Binding-site contacts:
Ligand atom O2 contacts residue ASP214 of chain 1.A at 3.7 Å.
Ligand atom C28 contacts residue SER218 of chain 1.A at 3.9 Å.
Ligand atom N5 contacts residue ILE300 of chain 1.A at 3.6 Å.
Ligand atom N5 contacts residue THR217 of chain 1.A at 3.0 Å (h-bond).
Ligand atom O6 contacts residue SER218 of chain 1.A at 2.8 Å (h-bond).
Ligand atom C20 contacts residue GLY216 of chain 1.A at 3.1 Å.
Ligand atom C7 contacts residue ASP214 of chain 1.A at 3.4 Å.
Ligand atom C31 contacts residue ILE290 of chain 1.A at 3.7 Å (hydrophobic).
Ligand atom C17 contacts residue PHE111 of chain 1.A at 3.2 Å (hydrophobic).
Ligand atom C6 contacts residue LEU292 of chain 1.A at 3.6 Å (hydrophobic).
Ligand atom C1 contacts residue ILE300 of chain 1.A at 3.5 Å (hydrophobic).
Ligand atom C6 contacts residue ILE300 of chain 1.A at 3.8 Å (hydrophobic).
Ligand atom N1 contacts residue GLY216 of chain 1.A at 3.1 Å (h-bond).
Ligand atom C5 contacts residue VAL78 of chain 1.A at 3.6 Å (hydrophobic).
Ligand atom O6 contacts residue THR217 of chain 1.A at 3.8 Å.
Ligand atom C32 contacts residue ILE290 of chain 1.A at 3.9 Å (hydrophobic).
Ligand atom C15 contacts residue GLY216 of chain 1.A at 3.7 Å.
Ligand atom C24 contacts residue GLY216 of chain 1.A at 3.2 Å.
Ligand atom O3 contacts residue SER79 of chain 1.A at 3.5 Å (h-bond).
Ligand atom N4 contacts residue ASP214 of chain 1.A at 2.7 Å (salt-bridge).
Ligand atom C18 contacts residue ILE123 of chain 1.A at 3.6 Å (hydrophobic).
Ligand atom C18 contacts residue TYR77 of chain 1.A at 3.5 Å (hydrophobic).
Ligand atom C1 contacts residue THR217 of chain 1.A at 3.5 Å.
Ligand atom C17 contacts residue ILE123 of chain 1.A at 3.8 Å (hydrophobic).
Ligand atom C14 contacts residue TYR77 of chain 1.A at 3.8 Å (hydrophobic).
Ligand atom C14 contacts residue ASP34 of chain 1.A at 3.2 Å.
Ligand atom C13 contacts residue TYR192 of chain 1.A at 3.8 Å (hydrophobic).
Ligand atom C10 contacts residue ASP34 of chain 1.A at 3.6 Å.
Ligand atom O2 contacts residue ASP34 of chain 1.A at 2.5 Å (salt-bridge).
Ligand atom N5 contacts residue ASP214 of chain 1.A at 3.2 Å (salt-bridge).
Ligand atom C4 contacts residue VAL78 of chain 1.A at 3.7 Å (hydrophobic).
Ligand atom C9 contacts residue ASP214 of chain 1.A at 3.5 Å.
Ligand atom C3 contacts residue ASP214 of chain 1.A at 3.7 Å.
Ligand atom C25 contacts residue GLY216 of chain 1.A at 3.7 Å.
Ligand atom C13 contacts residue ASP214 of chain 1.A at 3.3 Å.
Ligand atom O2 contacts residue GLY36 of chain 1.A at 3.6 Å.
Ligand atom C38 contacts residue THR114 of chain 1.A at 3.6 Å.
Ligand atom C21 contacts residue ILE32 of chain 1.A at 3.5 Å (hydrophobic).
Ligand atom C38 contacts residue SER79 of chain 1.A at 3.2 Å.
Ligand atom C12 contacts residue GLY36 of chain 1.A at 3.7 Å.

The protein below binds the small molecule below.
Small molecule (SMILES): CCCN(CCC)C(=O)c1cc(C(=O)N[C@@H](Cc2ccccc2)[C@@H](O)CNC(C)(C)c2ccccn2)cc(N2C=CC=CC2)c1

Sequence of chain 1.A:
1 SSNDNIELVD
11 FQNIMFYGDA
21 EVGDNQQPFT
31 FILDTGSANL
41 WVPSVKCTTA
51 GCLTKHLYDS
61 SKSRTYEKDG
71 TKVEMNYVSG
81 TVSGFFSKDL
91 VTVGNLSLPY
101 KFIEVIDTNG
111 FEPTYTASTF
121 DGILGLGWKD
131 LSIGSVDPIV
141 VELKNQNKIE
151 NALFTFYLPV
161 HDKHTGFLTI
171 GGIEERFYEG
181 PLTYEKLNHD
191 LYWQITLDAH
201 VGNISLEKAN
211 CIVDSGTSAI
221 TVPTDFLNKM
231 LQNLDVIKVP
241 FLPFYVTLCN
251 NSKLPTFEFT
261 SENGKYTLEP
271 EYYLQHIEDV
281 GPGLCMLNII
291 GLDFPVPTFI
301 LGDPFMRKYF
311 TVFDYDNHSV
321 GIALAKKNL